A small-molecule ligand and the protein it binds are described below.
Small molecule (SMILES): Cc1cn([C@H]2C[C@H](O[P](=O)(O)OC[C@H]3O[C@@H](n4ccc(N)nc4=O)C[C@@H]3O[P](=O)(O)OC[C@H]3O[C@@H](n4cc(C)c(=O)[nH]c4=O)C[C@@H]3O)[C@@H](CO[P](=O)(NCCS)O[C@H]3C[C@H](n4cnc5c(=O)nc(N)[nH]c54)O[C@@H]3CO[P](=O)(O)O[C@H]3C[C@H](n4cnc5c(=O)nc(N)[nH]c54)O[C@@H]3CO[P](=O)(O)O[C@H]3C[C@H](n4cc(C)c(=O)[nH]c4=O)O[C@@H]3CO[P](=O)(O)O[C@H]3C[C@H](n4ccc(N)nc4=O)O[C@@H]3CO[P](=O)(O)O[C@H]3C[C@H](n4ccc(N)nc4=O)O[C@@H]3CO)O2)c(=O)[nH]c1=O

Sequence of chain 1.A:
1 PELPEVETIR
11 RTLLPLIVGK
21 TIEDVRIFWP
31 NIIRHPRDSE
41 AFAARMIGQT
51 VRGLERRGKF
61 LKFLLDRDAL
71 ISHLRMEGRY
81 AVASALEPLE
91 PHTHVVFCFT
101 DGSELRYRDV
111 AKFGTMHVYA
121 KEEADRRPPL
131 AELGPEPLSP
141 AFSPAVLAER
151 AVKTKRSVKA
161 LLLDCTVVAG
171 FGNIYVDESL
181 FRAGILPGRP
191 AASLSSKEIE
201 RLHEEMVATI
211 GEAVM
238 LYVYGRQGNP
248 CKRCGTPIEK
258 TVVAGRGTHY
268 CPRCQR

Binding-site contacts:
Ligand atom C8' contacts residue CYS165 of chain 1.A at 3.2 Å (hydrophobic).
Ligand atom C7' contacts residue CYS165 of chain 1.A at 3.8 Å (hydrophobic).
Ligand atom C7' contacts residue PRO129 of chain 1.A at 3.5 Å (hydrophobic).
Ligand atom C4' contacts residue ARG75 of chain 1.A at 4.4 Å.
Ligand atom C5' contacts residue PHE60 of chain 1.A at 4.3 Å (hydrophobic).
Ligand atom OP1 contacts residue HIS73 of chain 1.A at 3.0 Å (h-bond).
Ligand atom N3 contacts residue ARG75 of chain 1.A at 2.7 Å (salt-bridge).
Ligand atom OP1 contacts residue ASN173 of chain 1.A at 4.2 Å.
Ligand atom OP1 contacts residue PHE60 of chain 1.A at 3.8 Å.
Ligand atom C5' contacts residue ARG75 of chain 1.A at 4.4 Å.
Ligand atom S contacts residue LEU133 of chain 1.A at 3.9 Å.
Ligand atom C5' contacts residue HIS73 of chain 1.A at 3.9 Å.
Ligand atom OP1 contacts residue PHE60 of chain 1.A at 4.3 Å.
Ligand atom O3' contacts residue HIS73 of chain 1.A at 3.4 Å (h-bond).
Ligand atom C4' contacts residue LYS59 of chain 1.A at 4.1 Å.
Ligand atom S contacts residue GLU132 of chain 1.A at 3.9 Å.
Ligand atom O5' contacts residue HIS73 of chain 1.A at 4.3 Å.
Ligand atom O4' contacts residue ARG75 of chain 1.A at 3.8 Å.
Ligand atom C3' contacts residue LYS59 of chain 1.A at 4.0 Å.
Ligand atom C1' contacts residue ARG75 of chain 1.A at 3.6 Å.
Ligand atom C4 contacts residue ARG75 of chain 1.A at 3.7 Å.
Ligand atom S contacts residue THR166 of chain 1.A at 3.6 Å.
Ligand atom N2 contacts residue ARG75 of chain 1.A at 3.4 Å (salt-bridge).
Ligand atom C2' contacts residue CYS165 of chain 1.A at 4.0 Å (hydrophobic).
Ligand atom C2 contacts residue ARG75 of chain 1.A at 3.5 Å.
Ligand atom N4 contacts residue PRO129 of chain 1.A at 2.8 Å (h-bond).
Ligand atom C8' contacts residue PRO129 of chain 1.A at 3.7 Å (hydrophobic).
Ligand atom S contacts residue CYS165 of chain 1.A at 2.0 Å (h-bond).
Ligand atom P contacts residue PRO129 of chain 1.A at 4.0 Å.
Ligand atom N9 contacts residue ARG75 of chain 1.A at 4.1 Å.
Ligand atom OP1 contacts residue PRO129 of chain 1.A at 3.4 Å.
Ligand atom C3' contacts residue CYS165 of chain 1.A at 4.2 Å (hydrophobic).
Ligand atom C5' contacts residue LYS59 of chain 1.A at 3.7 Å.
Ligand atom C5' contacts residue MET76 of chain 1.A at 4.2 Å (hydrophobic).
Ligand atom O5' contacts residue LYS59 of chain 1.A at 4.2 Å.
Ligand atom O3' contacts residue LYS59 of chain 1.A at 4.1 Å.
Ligand atom P contacts residue HIS73 of chain 1.A at 3.8 Å.
Ligand atom C8' contacts residue GLU132 of chain 1.A at 4.2 Å.
Ligand atom C8' contacts residue LEU133 of chain 1.A at 3.8 Å (hydrophobic).
Ligand atom OP1 contacts residue LYS59 of chain 1.A at 4.0 Å.